The small molecule below binds the protein below.
Small molecule (SMILES): CC(=O)N1CCN(Cc2cc(O)cc(Cl)c2)CC1

Sequence of chain 1.A:
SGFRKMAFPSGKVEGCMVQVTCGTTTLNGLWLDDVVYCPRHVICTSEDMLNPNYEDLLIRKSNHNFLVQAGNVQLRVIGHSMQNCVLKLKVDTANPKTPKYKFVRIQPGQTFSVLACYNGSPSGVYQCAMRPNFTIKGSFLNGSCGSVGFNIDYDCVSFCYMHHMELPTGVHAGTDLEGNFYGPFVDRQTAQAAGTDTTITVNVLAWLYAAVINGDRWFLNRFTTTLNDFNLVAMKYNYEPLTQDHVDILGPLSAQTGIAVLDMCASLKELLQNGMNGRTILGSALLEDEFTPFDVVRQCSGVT

Binding-site contacts:
Ligand atom C3 contacts residue HIS41 of chain 1.A at 3.8 Å.
Ligand atom O1 contacts residue GLY143 of chain 1.A at 2.9 Å (h-bond).
Ligand atom C7 contacts residue HIS41 of chain 1.A at 4.1 Å.
Ligand atom C5 contacts residue HIS41 of chain 1.A at 4.1 Å.
Ligand atom O contacts residue GLN189 of chain 1.A at 3.4 Å.
Ligand atom C3 contacts residue MET49 of chain 1.A at 3.9 Å (hydrophobic).
Ligand atom CL contacts residue MET49 of chain 1.A at 3.8 Å.
Ligand atom O1 contacts residue CYS145 of chain 1.A at 3.1 Å (h-bond).
Ligand atom C10 contacts residue SER144 of chain 1.A at 4.2 Å.
Ligand atom C11 contacts residue CYS145 of chain 1.A at 1.8 Å (hydrophobic).
Ligand atom C11 contacts residue LEU141 of chain 1.A at 4.3 Å (hydrophobic).
Ligand atom CL contacts residue ARG188 of chain 1.A at 3.4 Å.
Ligand atom O1 contacts residue ASN142 of chain 1.A at 3.9 Å.
Ligand atom C11 contacts residue SER144 of chain 1.A at 3.8 Å.
Ligand atom CL contacts residue ASP187 of chain 1.A at 3.6 Å.
Ligand atom C10 contacts residue GLY143 of chain 1.A at 3.8 Å.
Ligand atom C4 contacts residue MET49 of chain 1.A at 4.3 Å (hydrophobic).
Ligand atom C2 contacts residue MET49 of chain 1.A at 3.5 Å (hydrophobic).
Ligand atom C6 contacts residue ASN142 of chain 1.A at 3.6 Å.
Ligand atom CL contacts residue MET165 of chain 1.A at 3.4 Å.
Ligand atom C10 contacts residue LEU141 of chain 1.A at 4.3 Å (hydrophobic).
Ligand atom C11 contacts residue HIS163 of chain 1.A at 3.9 Å.
Ligand atom O1 contacts residue LEU141 of chain 1.A at 4.1 Å.
Ligand atom C3 contacts residue HIS164 of chain 1.A at 4.1 Å.
Ligand atom C8 contacts residue CYS145 of chain 1.A at 3.5 Å (hydrophobic).
Ligand atom C7 contacts residue CYS145 of chain 1.A at 4.1 Å (hydrophobic).
Ligand atom O1 contacts residue SER144 of chain 1.A at 3.3 Å (h-bond).
Ligand atom C2 contacts residue MET165 of chain 1.A at 4.3 Å (hydrophobic).
Ligand atom C12 contacts residue MET49 of chain 1.A at 3.7 Å (hydrophobic).
Ligand atom C11 contacts residue HIS164 of chain 1.A at 4.3 Å.
Ligand atom C1 contacts residue ARG188 of chain 1.A at 4.3 Å.
Ligand atom C10 contacts residue CYS145 of chain 1.A at 2.6 Å (hydrophobic).
Ligand atom C1 contacts residue MET49 of chain 1.A at 3.6 Å (hydrophobic).
Ligand atom C8 contacts residue HIS164 of chain 1.A at 4.2 Å.
Ligand atom C contacts residue GLN189 of chain 1.A at 4.2 Å.
Ligand atom C7 contacts residue ASN142 of chain 1.A at 4.1 Å.
Ligand atom N1 contacts residue CYS145 of chain 1.A at 3.2 Å (h-bond).
Ligand atom C contacts residue MET49 of chain 1.A at 3.5 Å (hydrophobic).
Ligand atom O contacts residue MET49 of chain 1.A at 3.7 Å.
Ligand atom C1 contacts residue GLN189 of chain 1.A at 4.1 Å.